This small molecule binds to this protein.
Small molecule (SMILES): CSCC[C@H]1NC[C@@H](O)[C@H](O)[C@H]1O

Binding-site contacts:
Ligand atom C16 contacts residue GLU235 of chain 1.A at 3.3 Å.
Ligand atom S18 contacts residue TYR244 of chain 1.A at 4.1 Å.
Ligand atom C6 contacts residue ASP127 of chain 1.A at 3.5 Å.
Ligand atom C7 contacts residue ASN234 of chain 1.A at 3.7 Å.
Ligand atom C4 contacts residue CYS342 of chain 1.A at 4.2 Å (hydrophobic).
Ligand atom C7 contacts residue GLU340 of chain 1.A at 3.5 Å.
Ligand atom C17 contacts residue TYR313 of chain 1.A at 3.8 Å (hydrophobic).
Ligand atom O8 contacts residue PHE128 of chain 1.A at 3.1 Å.
Ligand atom O8 contacts residue TRP381 of chain 1.A at 3.3 Å (h-bond).
Ligand atom O8 contacts residue ASP127 of chain 1.A at 2.6 Å (salt-bridge).
Ligand atom C4 contacts residue GLU340 of chain 1.A at 3.4 Å.
Ligand atom C7 contacts residue GLU235 of chain 1.A at 3.2 Å.
Ligand atom C7 contacts residue TRP179 of chain 1.A at 3.8 Å (hydrophobic).
Ligand atom S18 contacts residue TYR313 of chain 1.A at 3.2 Å.
Ligand atom C16 contacts residue TYR244 of chain 1.A at 3.9 Å (hydrophobic).
Ligand atom C1 contacts residue TYR313 of chain 1.A at 3.1 Å (hydrophobic).
Ligand atom O10 contacts residue TRP381 of chain 1.A at 3.5 Å.
Ligand atom C17 contacts residue PHE246 of chain 1.A at 3.7 Å (hydrophobic).
Ligand atom C6 contacts residue GLU340 of chain 1.A at 3.6 Å.
Ligand atom C17 contacts residue TYR244 of chain 1.A at 3.8 Å (hydrophobic).
Ligand atom O10 contacts residue ASP127 of chain 1.A at 2.4 Å (salt-bridge).
Ligand atom C1 contacts residue GLU235 of chain 1.A at 2.8 Å.
Ligand atom S18 contacts residue GLU235 of chain 1.A at 4.2 Å.
Ligand atom O10 contacts residue TRP179 of chain 1.A at 3.1 Å (h-bond).
Ligand atom C1 contacts residue GLN284 of chain 1.A at 3.1 Å.
Ligand atom C6 contacts residue TRP179 of chain 1.A at 4.0 Å (hydrophobic).
Ligand atom C3 contacts residue GLU235 of chain 1.A at 3.5 Å.
Ligand atom C4 contacts residue ASN396 of chain 1.A at 3.9 Å.
Ligand atom N2 contacts residue GLU235 of chain 1.A at 2.9 Å (salt-bridge).
Ligand atom C3 contacts residue GLU340 of chain 1.A at 3.2 Å.
Ligand atom C16 contacts residue PHE246 of chain 1.A at 4.0 Å (hydrophobic).
Ligand atom C6 contacts residue TRP381 of chain 1.A at 3.5 Å (hydrophobic).
Ligand atom N2 contacts residue GLU340 of chain 1.A at 2.6 Å (salt-bridge).
Ligand atom C5 contacts residue ASP127 of chain 1.A at 3.5 Å.
Ligand atom C5 contacts residue TRP381 of chain 1.A at 4.1 Å (hydrophobic).
Ligand atom O8 contacts residue ASN396 of chain 1.A at 3.1 Å (h-bond).
Ligand atom O12 contacts residue CYS342 of chain 1.A at 3.9 Å.
Ligand atom C5 contacts residue GLU340 of chain 1.A at 4.1 Å.
Ligand atom O12 contacts residue ASN396 of chain 1.A at 2.9 Å (h-bond).
Ligand atom C5 contacts residue ASN396 of chain 1.A at 3.7 Å.

Sequence of chain 1.A:
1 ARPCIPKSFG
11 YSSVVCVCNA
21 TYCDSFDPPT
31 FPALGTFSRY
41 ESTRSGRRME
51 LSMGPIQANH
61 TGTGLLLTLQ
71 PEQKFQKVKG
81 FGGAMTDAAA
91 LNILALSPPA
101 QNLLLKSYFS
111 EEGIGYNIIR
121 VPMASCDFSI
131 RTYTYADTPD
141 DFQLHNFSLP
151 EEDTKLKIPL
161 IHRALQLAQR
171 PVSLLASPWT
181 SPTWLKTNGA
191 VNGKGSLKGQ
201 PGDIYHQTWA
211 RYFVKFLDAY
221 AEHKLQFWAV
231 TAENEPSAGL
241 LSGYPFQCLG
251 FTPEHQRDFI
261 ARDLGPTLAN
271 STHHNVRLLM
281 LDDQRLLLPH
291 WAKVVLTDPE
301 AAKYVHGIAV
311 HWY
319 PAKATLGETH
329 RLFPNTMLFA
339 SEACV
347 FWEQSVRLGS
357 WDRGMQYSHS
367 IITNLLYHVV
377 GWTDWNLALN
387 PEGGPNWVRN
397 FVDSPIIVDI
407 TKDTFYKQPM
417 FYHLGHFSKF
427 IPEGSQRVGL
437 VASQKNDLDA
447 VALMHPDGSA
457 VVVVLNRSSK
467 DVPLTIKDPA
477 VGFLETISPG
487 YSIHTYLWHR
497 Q